Sequence of chain 1.G:
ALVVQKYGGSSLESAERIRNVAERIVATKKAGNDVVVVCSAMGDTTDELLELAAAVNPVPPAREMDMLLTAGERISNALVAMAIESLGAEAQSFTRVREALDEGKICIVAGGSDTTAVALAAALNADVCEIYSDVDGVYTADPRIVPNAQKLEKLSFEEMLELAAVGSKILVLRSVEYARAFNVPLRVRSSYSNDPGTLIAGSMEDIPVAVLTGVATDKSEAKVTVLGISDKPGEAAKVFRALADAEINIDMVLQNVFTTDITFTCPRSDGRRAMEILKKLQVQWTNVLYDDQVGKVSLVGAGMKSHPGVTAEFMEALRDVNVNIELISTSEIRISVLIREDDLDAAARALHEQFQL

Binding-site contacts:
Ligand atom CE contacts residue GLU382 of chain 1.G at 3.9 Å.
Ligand atom CE contacts residue ARG384 of chain 1.G at 3.7 Å.
Ligand atom N contacts residue ASN43 of chain 1.H at 2.9 Å (h-bond).
Ligand atom N contacts residue LYS355 of chain 1.G at 3.8 Å.
Ligand atom O contacts residue ASN43 of chain 1.H at 3.9 Å.
Ligand atom NZ contacts residue SER381 of chain 1.G at 2.8 Å (h-bond).
Ligand atom C contacts residue VAL360 of chain 1.G at 4.0 Å (hydrophobic).
Ligand atom CD contacts residue ILE385 of chain 1.G at 3.7 Å (hydrophobic).
Ligand atom CE contacts residue MET354 of chain 1.G at 3.9 Å (hydrophobic).
Ligand atom CE contacts residue ILE385 of chain 1.G at 4.0 Å (hydrophobic).
Ligand atom O contacts residue HIS357 of chain 1.G at 3.3 Å (h-bond).
Ligand atom CA contacts residue ILE44 of chain 1.H at 3.7 Å (hydrophobic).
Ligand atom N contacts residue ILE44 of chain 1.H at 3.3 Å (h-bond).
Ligand atom OXT contacts residue HIS357 of chain 1.G at 3.7 Å.
Ligand atom C contacts residue HIS357 of chain 1.G at 3.2 Å.
Ligand atom CA contacts residue MET354 of chain 1.G at 3.1 Å (hydrophobic).
Ligand atom CB contacts residue MET354 of chain 1.G at 3.6 Å (hydrophobic).
Ligand atom CE contacts residue THR380 of chain 1.G at 3.9 Å.
Ligand atom CA contacts residue HIS357 of chain 1.G at 3.4 Å.
Ligand atom CG contacts residue MET354 of chain 1.G at 4.0 Å (hydrophobic).
Ligand atom OXT contacts residue GLY359 of chain 1.G at 4.0 Å.
Ligand atom O contacts residue PRO358 of chain 1.G at 2.9 Å (h-bond).
Ligand atom CG contacts residue ILE385 of chain 1.G at 3.7 Å (hydrophobic).
Ligand atom OXT contacts residue VAL360 of chain 1.G at 3.2 Å (h-bond).
Ligand atom C contacts residue THR361 of chain 1.G at 3.4 Å.
Ligand atom CE contacts residue SER381 of chain 1.G at 3.0 Å.
Ligand atom CE contacts residue ASP45 of chain 1.H at 3.5 Å.
Ligand atom OXT contacts residue THR361 of chain 1.G at 2.7 Å.
Ligand atom O contacts residue THR361 of chain 1.G at 4.0 Å.
Ligand atom NZ contacts residue GLU382 of chain 1.G at 3.7 Å.
Ligand atom NZ contacts residue ASP45 of chain 1.H at 2.7 Å (salt-bridge).
Ligand atom OXT contacts residue PRO358 of chain 1.G at 3.2 Å (h-bond).
Ligand atom N contacts residue HIS357 of chain 1.G at 3.1 Å (h-bond).
Ligand atom O contacts residue ILE44 of chain 1.H at 3.3 Å (h-bond).
Ligand atom N contacts residue MET354 of chain 1.G at 2.7 Å (h-bond).
Ligand atom C contacts residue PRO358 of chain 1.G at 3.4 Å (hydrophobic).
Ligand atom NZ contacts residue ILE44 of chain 1.H at 3.9 Å.
Ligand atom CB contacts residue ILE44 of chain 1.H at 3.0 Å (hydrophobic).
Ligand atom CD contacts residue ASP45 of chain 1.H at 3.5 Å.
Ligand atom CG contacts residue THR361 of chain 1.G at 3.5 Å.

Sequence of chain 1.H:
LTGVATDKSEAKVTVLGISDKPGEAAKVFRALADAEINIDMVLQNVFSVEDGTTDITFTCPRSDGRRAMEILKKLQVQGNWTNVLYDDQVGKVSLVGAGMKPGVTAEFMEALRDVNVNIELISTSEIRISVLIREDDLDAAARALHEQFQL

This small molecule binds to this protein.
Small molecule (SMILES): N[C@@H](CCCC[NH3+])C(=O)O